Sequence of chain 4.A:
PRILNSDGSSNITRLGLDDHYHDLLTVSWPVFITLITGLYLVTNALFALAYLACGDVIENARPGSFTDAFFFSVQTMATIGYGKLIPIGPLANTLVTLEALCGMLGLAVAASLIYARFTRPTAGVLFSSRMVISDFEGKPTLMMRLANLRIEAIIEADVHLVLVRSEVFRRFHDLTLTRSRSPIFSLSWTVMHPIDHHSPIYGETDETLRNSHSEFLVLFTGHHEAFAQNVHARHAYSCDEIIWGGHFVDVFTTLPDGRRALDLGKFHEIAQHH

Binding-site contacts:
Ligand atom O3 contacts residue LEU210 of chain 4.A at 3.5 Å.
Ligand atom C2 contacts residue ILE207 of chain 4.A at 4.0 Å (hydrophobic).
Ligand atom C2 contacts residue SER211 of chain 4.A at 4.2 Å.
Ligand atom N1 contacts residue PHE195 of chain 3.A at 4.4 Å.
Ligand atom C2 contacts residue TRP212 of chain 4.A at 4.2 Å (hydrophobic).
Ligand atom C3 contacts residue PHE195 of chain 3.A at 3.6 Å (hydrophobic).
Ligand atom C1 contacts residue ILE207 of chain 4.A at 3.8 Å (hydrophobic).
Ligand atom O2 contacts residue PHE195 of chain 3.A at 4.2 Å.
Ligand atom C3 contacts residue SER205 of chain 4.A at 3.5 Å.
Ligand atom N1 contacts residue TRP212 of chain 4.A at 4.4 Å.
Ligand atom C4 contacts residue PHE195 of chain 3.A at 3.5 Å (hydrophobic).
Ligand atom C1 contacts residue SER205 of chain 4.A at 4.0 Å.
Ligand atom C1 contacts residue SER211 of chain 4.A at 3.8 Å.
Ligand atom O1 contacts residue PHE208 of chain 4.A at 3.8 Å.
Ligand atom O4 contacts residue LEU210 of chain 4.A at 4.2 Å.
Ligand atom O1 contacts residue LEU210 of chain 4.A at 2.7 Å (h-bond).
Ligand atom O2 contacts residue ILE207 of chain 4.A at 3.9 Å.
Ligand atom O3 contacts residue SER211 of chain 4.A at 4.0 Å.
Ligand atom C3 contacts residue ARG202 of chain 4.A at 3.5 Å.
Ligand atom N1 contacts residue SER205 of chain 4.A at 4.0 Å.
Ligand atom C5 contacts residue TRP212 of chain 4.A at 3.4 Å (hydrophobic).
Ligand atom C5 contacts residue THR213 of chain 4.A at 4.5 Å.
Ligand atom O4 contacts residue SER209 of chain 4.A at 3.4 Å (h-bond).
Ligand atom C5 contacts residue SER211 of chain 4.A at 3.6 Å.
Ligand atom N1 contacts residue SER211 of chain 4.A at 4.4 Å.
Ligand atom P1 contacts residue LEU210 of chain 4.A at 4.1 Å.
Ligand atom O1 contacts residue SER211 of chain 4.A at 4.0 Å.
Ligand atom P1 contacts residue SER209 of chain 4.A at 4.0 Å.
Ligand atom O1 contacts residue SER209 of chain 4.A at 2.8 Å (h-bond).
Ligand atom C2 contacts residue SER205 of chain 4.A at 3.2 Å.
Ligand atom C1 contacts residue PHE208 of chain 4.A at 4.0 Å (hydrophobic).

This protein binds this small molecule.
Small molecule (SMILES): C[N+](C)(C)CCOP(=O)(O)O

Sequence of chain 3.A:
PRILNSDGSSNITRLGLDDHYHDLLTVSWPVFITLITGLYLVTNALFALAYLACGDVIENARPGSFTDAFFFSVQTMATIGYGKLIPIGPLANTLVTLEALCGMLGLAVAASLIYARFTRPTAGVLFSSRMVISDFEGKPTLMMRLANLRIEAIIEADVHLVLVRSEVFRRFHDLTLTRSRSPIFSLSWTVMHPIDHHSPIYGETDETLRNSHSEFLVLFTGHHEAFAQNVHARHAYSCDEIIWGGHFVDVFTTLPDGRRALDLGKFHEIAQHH